This protein binds this small molecule.
Small molecule (SMILES): C[S@@H](CCCN)C[C@H]1O[C@@H](n2cnc3c(N)ncnc32)[C@H](O)[C@@H]1O

Sequence of chain 1.A:
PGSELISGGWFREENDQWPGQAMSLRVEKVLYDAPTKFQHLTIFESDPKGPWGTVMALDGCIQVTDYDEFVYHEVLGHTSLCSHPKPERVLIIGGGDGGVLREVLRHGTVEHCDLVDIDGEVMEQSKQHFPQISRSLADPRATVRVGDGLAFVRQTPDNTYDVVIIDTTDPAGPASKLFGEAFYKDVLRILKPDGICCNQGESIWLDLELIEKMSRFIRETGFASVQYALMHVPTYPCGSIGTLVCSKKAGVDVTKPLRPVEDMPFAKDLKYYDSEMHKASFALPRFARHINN

Binding-site contacts:
Ligand atom C3' contacts residue ASP126 of chain 1.A at 3.3 Å.
Ligand atom N1 contacts residue GLY158 of chain 1.A at 2.9 Å (h-bond).
Ligand atom N3 contacts residue ILE127 of chain 1.A at 3.2 Å (h-bond).
Ligand atom C2' contacts residue ASP126 of chain 1.A at 3.6 Å.
Ligand atom C5' contacts residue THR177 of chain 1.A at 3.5 Å.
Ligand atom N contacts residue HIS82 of chain 1.A at 2.8 Å (h-bond).
Ligand atom N6 contacts residue PRO183 of chain 1.A at 2.9 Å (h-bond).
Ligand atom C2 contacts residue ILE127 of chain 1.A at 3.3 Å (hydrophobic).
Ligand atom CB contacts residue GLN72 of chain 1.A at 3.4 Å.
Ligand atom CE contacts residue ASP106 of chain 1.A at 3.1 Å.
Ligand atom N6 contacts residue ASP157 of chain 1.A at 2.8 Å (salt-bridge).
Ligand atom O3' contacts residue ASP126 of chain 1.A at 2.6 Å (salt-bridge).
Ligand atom SD contacts residue ASP106 of chain 1.A at 3.3 Å (salt-bridge).
Ligand atom O4' contacts residue THR177 of chain 1.A at 3.5 Å.
Ligand atom CG contacts residue GLN72 of chain 1.A at 3.2 Å.
Ligand atom CG contacts residue ASP176 of chain 1.A at 3.2 Å.
Ligand atom C2 contacts residue GLY158 of chain 1.A at 3.5 Å.
Ligand atom N contacts residue ASP176 of chain 1.A at 2.9 Å (salt-bridge).
Ligand atom O3' contacts residue VAL131 of chain 1.A at 3.5 Å.
Ligand atom CA contacts residue GLN72 of chain 1.A at 3.6 Å.
Ligand atom CE contacts residue GLN72 of chain 1.A at 3.3 Å.
Ligand atom O2' contacts residue ASP128 of chain 1.A at 3.5 Å.
Ligand atom CA contacts residue ASP106 of chain 1.A at 3.5 Å.
Ligand atom CB contacts residue ASP106 of chain 1.A at 3.6 Å.
Ligand atom C5' contacts residue ASP176 of chain 1.A at 3.3 Å.
Ligand atom C6 contacts residue LEU187 of chain 1.A at 3.4 Å (hydrophobic).
Ligand atom CA contacts residue HIS82 of chain 1.A at 3.5 Å.
Ligand atom C1' contacts residue ASP126 of chain 1.A at 3.4 Å.
Ligand atom O4' contacts residue ASP176 of chain 1.A at 3.5 Å (salt-bridge).
Ligand atom O4' contacts residue THR178 of chain 1.A at 3.4 Å (h-bond).
Ligand atom N7 contacts residue PRO183 of chain 1.A at 3.3 Å.
Ligand atom C4' contacts residue ASP126 of chain 1.A at 3.3 Å.
Ligand atom N7 contacts residue ALA184 of chain 1.A at 3.3 Å (h-bond).
Ligand atom C8 contacts residue THR178 of chain 1.A at 3.3 Å.
Ligand atom O2' contacts residue GLN48 of chain 1.A at 3.0 Å (h-bond).
Ligand atom N3 contacts residue GLY103 of chain 1.A at 3.5 Å.
Ligand atom N contacts residue ASP106 of chain 1.A at 2.6 Å (salt-bridge).
Ligand atom O2' contacts residue ASP126 of chain 1.A at 2.7 Å (salt-bridge).
Ligand atom C5' contacts residue THR178 of chain 1.A at 3.3 Å.
Ligand atom C4' contacts residue ASP176 of chain 1.A at 3.5 Å.